Binding-site contacts:
Ligand atom O07 contacts residue ALA120 of chain 2.A at 3.9 Å.
Ligand atom C05 contacts residue THR125 of chain 2.A at 3.4 Å.
Ligand atom O26 contacts residue LEU53 of chain 1.A at 3.6 Å.
Ligand atom C31 contacts residue THR75 of chain 1.A at 3.9 Å.
Ligand atom C24 contacts residue TRP83 of chain 1.A at 3.6 Å (hydrophobic).
Ligand atom O26 contacts residue ALA79 of chain 1.A at 3.9 Å.
Ligand atom C29 contacts residue THR76 of chain 1.A at 3.8 Å.
Ligand atom C25 contacts residue TRP83 of chain 1.A at 3.7 Å (hydrophobic).
Ligand atom C16 contacts residue THR76 of chain 1.A at 3.7 Å.
Ligand atom C04 contacts residue THR125 of chain 2.A at 3.6 Å.
Ligand atom C10 contacts residue THR125 of chain 2.A at 3.4 Å.
Ligand atom C16 contacts residue ALA80 of chain 1.A at 3.6 Å (hydrophobic).
Ligand atom C01 contacts residue HIS122 of chain 2.A at 3.6 Å.
Ligand atom C01 contacts residue GLU121 of chain 2.A at 3.7 Å.
Ligand atom C16 contacts residue ALA79 of chain 1.A at 3.9 Å (hydrophobic).
Ligand atom O07 contacts residue HIS122 of chain 2.A at 3.0 Å (h-bond).
Ligand atom O07 contacts residue GLU121 of chain 2.A at 3.5 Å (salt-bridge).
Ligand atom O08 contacts residue THR125 of chain 2.A at 3.4 Å (h-bond).
Ligand atom C32 contacts residue ALA79 of chain 1.A at 3.6 Å (hydrophobic).
Ligand atom C09 contacts residue THR125 of chain 2.A at 3.8 Å.
Ligand atom C27 contacts residue THR76 of chain 1.A at 3.8 Å.
Ligand atom O26 contacts residue ALA80 of chain 1.A at 3.5 Å.
Ligand atom C11 contacts residue THR76 of chain 1.A at 3.9 Å.
Ligand atom O06 contacts residue GLU121 of chain 2.A at 2.9 Å (salt-bridge).
Ligand atom C11 contacts residue GLN46 of chain 1.A at 3.8 Å.
Ligand atom O08 contacts residue HIS122 of chain 2.A at 3.5 Å.
Ligand atom O07 contacts residue THR125 of chain 2.A at 2.6 Å (h-bond).
Ligand atom C28 contacts residue THR76 of chain 1.A at 3.6 Å.
Ligand atom C24 contacts residue MET129 of chain 2.A at 3.8 Å (hydrophobic).
Ligand atom C25 contacts residue LEU53 of chain 1.A at 3.6 Å (hydrophobic).
Ligand atom C01 contacts residue GLN46 of chain 1.A at 3.9 Å.
Ligand atom O06 contacts residue ALA120 of chain 2.A at 3.6 Å.
Ligand atom C05 contacts residue GLU121 of chain 2.A at 3.6 Å.
Ligand atom C15 contacts residue ALA79 of chain 1.A at 3.9 Å (hydrophobic).
Ligand atom C05 contacts residue HIS122 of chain 2.A at 3.9 Å.
Ligand atom C21 contacts residue GLN119 of chain 2.A at 3.2 Å.
Ligand atom C12 contacts residue HIS122 of chain 2.A at 3.9 Å.
Ligand atom C22 contacts residue GLN119 of chain 2.A at 3.7 Å.
Ligand atom C15 contacts residue THR76 of chain 1.A at 3.7 Å.
Ligand atom C12 contacts residue THR125 of chain 2.A at 3.9 Å.

The small molecule below binds the protein below.
Small molecule (SMILES): Cc1nc2ccccc2c(-c2ccc3c4c(ccnc24)CCO3)c1[C@H](OC(C)(C)C)C(=O)O

Sequence of chain 1.A:
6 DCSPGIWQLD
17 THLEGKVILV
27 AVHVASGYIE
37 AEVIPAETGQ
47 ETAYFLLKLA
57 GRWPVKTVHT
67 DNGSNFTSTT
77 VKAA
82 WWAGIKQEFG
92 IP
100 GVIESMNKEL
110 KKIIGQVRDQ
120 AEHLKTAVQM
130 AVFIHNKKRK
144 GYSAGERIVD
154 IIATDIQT

Sequence of chain 2.A:
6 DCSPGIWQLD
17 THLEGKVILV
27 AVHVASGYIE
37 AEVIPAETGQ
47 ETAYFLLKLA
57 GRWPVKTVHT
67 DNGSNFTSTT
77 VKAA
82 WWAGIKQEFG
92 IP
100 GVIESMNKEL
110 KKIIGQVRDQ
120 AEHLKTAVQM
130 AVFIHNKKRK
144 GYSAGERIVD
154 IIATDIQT